A protein and the small-molecule ligand that binds it are described below.
Small molecule (SMILES): CC(=O)N[C@@H]1[C@@H](O)[C@H](O)[C@@H](CO)O[C@H]1O

Sequence of chain 1.A:
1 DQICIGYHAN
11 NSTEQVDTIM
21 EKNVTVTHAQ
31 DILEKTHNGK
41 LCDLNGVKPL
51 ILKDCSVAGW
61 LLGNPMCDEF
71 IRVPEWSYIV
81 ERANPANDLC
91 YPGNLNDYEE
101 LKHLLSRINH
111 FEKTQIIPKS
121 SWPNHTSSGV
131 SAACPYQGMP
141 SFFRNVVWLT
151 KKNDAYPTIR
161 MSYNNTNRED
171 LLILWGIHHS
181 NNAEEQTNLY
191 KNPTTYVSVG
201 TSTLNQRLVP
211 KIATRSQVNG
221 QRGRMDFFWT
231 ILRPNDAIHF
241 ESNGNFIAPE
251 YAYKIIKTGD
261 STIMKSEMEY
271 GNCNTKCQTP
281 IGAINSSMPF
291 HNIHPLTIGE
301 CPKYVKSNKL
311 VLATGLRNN

Binding-site contacts:
Ligand atom C8 contacts residue ASN23 of chain 1.A at 4.5 Å.
Ligand atom C1 contacts residue ASN23 of chain 1.A at 1.5 Å.
Ligand atom C5 contacts residue ASN23 of chain 1.A at 3.6 Å.
Ligand atom C7 contacts residue ASN23 of chain 1.A at 3.2 Å.
Ligand atom O5 contacts residue GLN15 of chain 1.A at 4.0 Å.
Ligand atom C4 contacts residue ASN23 of chain 1.A at 4.2 Å.
Ligand atom C3 contacts residue ASN23 of chain 1.A at 3.8 Å.
Ligand atom C2 contacts residue ASN23 of chain 1.A at 2.5 Å.
Ligand atom N2 contacts residue ASN23 of chain 1.A at 3.1 Å (h-bond).
Ligand atom O5 contacts residue ASN23 of chain 1.A at 2.3 Å (h-bond).
Ligand atom O7 contacts residue ASN23 of chain 1.A at 2.8 Å (h-bond).